Sequence of chain 1.A:
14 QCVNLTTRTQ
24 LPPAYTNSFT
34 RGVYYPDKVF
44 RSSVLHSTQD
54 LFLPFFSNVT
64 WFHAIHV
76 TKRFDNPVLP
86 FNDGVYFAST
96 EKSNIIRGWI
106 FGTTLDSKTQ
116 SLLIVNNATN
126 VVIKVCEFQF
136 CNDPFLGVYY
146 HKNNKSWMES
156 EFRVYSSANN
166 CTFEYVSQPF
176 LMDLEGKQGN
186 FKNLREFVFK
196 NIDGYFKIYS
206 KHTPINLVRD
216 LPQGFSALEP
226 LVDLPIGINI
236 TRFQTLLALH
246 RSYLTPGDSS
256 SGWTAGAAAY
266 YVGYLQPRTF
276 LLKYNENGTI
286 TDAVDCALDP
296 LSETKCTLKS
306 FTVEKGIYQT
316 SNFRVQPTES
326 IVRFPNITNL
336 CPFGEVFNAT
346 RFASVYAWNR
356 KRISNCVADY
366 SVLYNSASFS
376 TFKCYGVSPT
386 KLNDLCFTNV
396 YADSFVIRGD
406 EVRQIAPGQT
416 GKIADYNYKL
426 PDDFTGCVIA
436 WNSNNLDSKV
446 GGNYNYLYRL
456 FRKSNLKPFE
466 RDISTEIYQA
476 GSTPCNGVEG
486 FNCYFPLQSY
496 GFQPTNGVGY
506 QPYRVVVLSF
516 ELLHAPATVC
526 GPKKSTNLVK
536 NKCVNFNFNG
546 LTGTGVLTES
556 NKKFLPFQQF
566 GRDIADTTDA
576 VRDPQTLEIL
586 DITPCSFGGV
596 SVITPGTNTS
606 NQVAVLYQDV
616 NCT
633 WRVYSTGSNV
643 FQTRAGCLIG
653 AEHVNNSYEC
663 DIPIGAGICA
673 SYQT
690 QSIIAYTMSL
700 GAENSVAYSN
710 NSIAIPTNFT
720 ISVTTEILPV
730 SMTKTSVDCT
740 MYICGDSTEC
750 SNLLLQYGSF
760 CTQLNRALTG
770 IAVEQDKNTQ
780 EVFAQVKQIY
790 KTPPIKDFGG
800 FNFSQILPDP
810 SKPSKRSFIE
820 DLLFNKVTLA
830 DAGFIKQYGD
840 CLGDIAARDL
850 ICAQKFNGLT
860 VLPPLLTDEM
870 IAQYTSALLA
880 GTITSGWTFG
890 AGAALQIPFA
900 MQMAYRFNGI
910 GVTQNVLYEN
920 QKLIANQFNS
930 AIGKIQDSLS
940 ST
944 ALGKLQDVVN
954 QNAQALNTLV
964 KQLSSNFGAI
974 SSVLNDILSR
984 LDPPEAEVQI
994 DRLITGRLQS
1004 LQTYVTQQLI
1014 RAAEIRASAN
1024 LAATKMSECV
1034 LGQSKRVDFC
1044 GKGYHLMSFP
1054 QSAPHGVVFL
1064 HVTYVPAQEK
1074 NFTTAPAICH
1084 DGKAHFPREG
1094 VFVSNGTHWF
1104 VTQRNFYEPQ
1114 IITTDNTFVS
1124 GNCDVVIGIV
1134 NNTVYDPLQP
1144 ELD

Binding-site contacts:
Ligand atom O3 contacts residue NAG1 of chain 1.UB at 3.8 Å.
Ligand atom C6 contacts residue NAG1 of chain 1.UB at 3.8 Å.
Ligand atom O5 contacts residue ASN1074 of chain 1.C at 2.4 Å (h-bond).
Ligand atom O6 contacts residue NAG1 of chain 1.UB at 3.7 Å.
Ligand atom O4 contacts residue ALA706 of chain 1.C at 4.1 Å.
Ligand atom C5 contacts residue NAG1 of chain 1.UB at 3.7 Å.
Ligand atom C6 contacts residue ALA706 of chain 1.C at 4.4 Å (hydrophobic).
Ligand atom C8 contacts residue GLU1072 of chain 1.C at 3.8 Å.
Ligand atom C4 contacts residue ALA706 of chain 1.C at 4.5 Å (hydrophobic).
Ligand atom C5 contacts residue ASN1074 of chain 1.C at 3.7 Å.
Ligand atom C1 contacts residue ASN1074 of chain 1.C at 1.5 Å.
Ligand atom C8 contacts residue LYS1073 of chain 1.C at 4.5 Å.
Ligand atom N2 contacts residue ASN1074 of chain 1.C at 2.7 Å (h-bond).
Ligand atom C1 contacts residue GLN895 of chain 1.A at 4.4 Å.
Ligand atom C4 contacts residue NAG1 of chain 1.UB at 2.8 Å.
Ligand atom C3 contacts residue NAG1 of chain 1.UB at 3.8 Å.
Ligand atom C3 contacts residue ASN1074 of chain 1.C at 3.7 Å.
Ligand atom O7 contacts residue ASN1074 of chain 1.C at 3.4 Å (h-bond).
Ligand atom C5 contacts residue ALA706 of chain 1.C at 3.8 Å (hydrophobic).
Ligand atom C2 contacts residue ASN1074 of chain 1.C at 2.3 Å.
Ligand atom O4 contacts residue NAG1 of chain 1.UB at 1.6 Å.
Ligand atom C4 contacts residue ASN1074 of chain 1.C at 4.2 Å.
Ligand atom C8 contacts residue ASN1074 of chain 1.C at 4.3 Å.
Ligand atom C7 contacts residue ASN1074 of chain 1.C at 3.2 Å.

Sequence of chain 1.C:
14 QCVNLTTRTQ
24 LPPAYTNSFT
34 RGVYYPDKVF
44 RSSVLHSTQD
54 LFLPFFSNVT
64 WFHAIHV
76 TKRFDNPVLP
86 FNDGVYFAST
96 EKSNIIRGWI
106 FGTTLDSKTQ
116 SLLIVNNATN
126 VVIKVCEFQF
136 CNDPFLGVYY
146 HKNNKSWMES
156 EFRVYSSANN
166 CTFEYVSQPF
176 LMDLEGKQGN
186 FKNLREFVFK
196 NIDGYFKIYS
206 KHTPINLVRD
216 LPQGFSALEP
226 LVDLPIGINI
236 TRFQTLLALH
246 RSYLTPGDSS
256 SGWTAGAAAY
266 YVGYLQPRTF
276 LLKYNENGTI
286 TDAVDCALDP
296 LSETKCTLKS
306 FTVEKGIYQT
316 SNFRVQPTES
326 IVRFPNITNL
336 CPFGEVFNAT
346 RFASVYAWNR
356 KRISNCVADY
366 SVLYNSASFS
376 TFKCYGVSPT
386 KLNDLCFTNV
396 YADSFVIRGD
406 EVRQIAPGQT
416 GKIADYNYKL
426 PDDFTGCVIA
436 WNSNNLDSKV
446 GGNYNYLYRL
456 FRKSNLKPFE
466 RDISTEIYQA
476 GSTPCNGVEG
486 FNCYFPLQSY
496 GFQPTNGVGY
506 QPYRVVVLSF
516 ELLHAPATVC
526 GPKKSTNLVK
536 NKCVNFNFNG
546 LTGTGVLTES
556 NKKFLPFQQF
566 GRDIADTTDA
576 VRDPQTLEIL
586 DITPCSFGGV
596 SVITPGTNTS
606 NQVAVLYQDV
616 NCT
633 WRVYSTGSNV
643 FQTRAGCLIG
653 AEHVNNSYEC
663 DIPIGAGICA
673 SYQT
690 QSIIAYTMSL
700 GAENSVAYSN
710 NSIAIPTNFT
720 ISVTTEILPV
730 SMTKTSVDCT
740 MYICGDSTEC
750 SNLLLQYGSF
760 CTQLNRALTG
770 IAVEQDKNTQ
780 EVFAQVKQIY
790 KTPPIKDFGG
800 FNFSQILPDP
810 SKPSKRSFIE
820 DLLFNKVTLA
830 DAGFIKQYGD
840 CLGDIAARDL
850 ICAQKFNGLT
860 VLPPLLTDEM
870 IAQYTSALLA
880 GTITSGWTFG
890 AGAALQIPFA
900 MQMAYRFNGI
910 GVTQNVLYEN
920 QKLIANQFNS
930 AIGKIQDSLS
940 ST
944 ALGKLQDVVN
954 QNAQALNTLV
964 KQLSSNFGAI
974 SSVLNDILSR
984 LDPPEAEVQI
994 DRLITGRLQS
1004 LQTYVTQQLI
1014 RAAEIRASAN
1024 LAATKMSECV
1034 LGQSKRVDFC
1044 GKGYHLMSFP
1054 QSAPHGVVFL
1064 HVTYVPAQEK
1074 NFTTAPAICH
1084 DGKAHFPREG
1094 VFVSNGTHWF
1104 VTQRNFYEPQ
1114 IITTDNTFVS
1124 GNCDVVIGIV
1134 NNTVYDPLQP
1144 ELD

A small-molecule ligand and the protein it binds are described below.
Small molecule (SMILES): CC(=O)N[C@@H]1[C@@H](O)[C@H](O)[C@@H](CO)O[C@H]1O